Binding-site contacts:
Ligand atom C1 contacts residue GLU125 of chain 1.B at 3.9 Å.
Ligand atom C7 contacts residue GLN123 of chain 1.B at 3.7 Å.
Ligand atom C2 contacts residue ALA124 of chain 1.B at 3.8 Å (hydrophobic).
Ligand atom C16 contacts residue MET133 of chain 1.B at 3.4 Å (hydrophobic).
Ligand atom O28 contacts residue THR129 of chain 1.B at 2.7 Å (h-bond).
Ligand atom C20 contacts residue TYR54 of chain 1.A at 3.9 Å (hydrophobic).
Ligand atom C14 contacts residue GLU125 of chain 1.B at 3.4 Å.
Ligand atom C25 contacts residue GLN123 of chain 1.B at 3.5 Å.
Ligand atom O28 contacts residue ALA124 of chain 1.B at 3.5 Å.
Ligand atom C20 contacts residue LYS128 of chain 1.B at 3.7 Å.
Ligand atom C6 contacts residue GLN50 of chain 1.A at 3.5 Å.
Ligand atom C12 contacts residue THR129 of chain 1.B at 3.1 Å.
Ligand atom O30 contacts residue GLU125 of chain 1.B at 2.7 Å (salt-bridge).
Ligand atom O31 contacts residue TYR54 of chain 1.A at 3.3 Å.
Ligand atom O31 contacts residue GLN50 of chain 1.A at 3.7 Å.
Ligand atom C2 contacts residue GLU125 of chain 1.B at 3.5 Å.
Ligand atom O30 contacts residue ALA124 of chain 1.B at 3.6 Å.
Ligand atom C1 contacts residue ALA124 of chain 1.B at 3.6 Å (hydrophobic).
Ligand atom C1 contacts residue ASP122 of chain 1.B at 3.5 Å.
Ligand atom C14 contacts residue THR129 of chain 1.B at 3.5 Å.
Ligand atom O30 contacts residue HIS126 of chain 1.B at 3.9 Å.
Ligand atom C14 contacts residue ALA124 of chain 1.B at 4.0 Å (hydrophobic).
Ligand atom C4 contacts residue GLU125 of chain 1.B at 3.8 Å.
Ligand atom O28 contacts residue GLU125 of chain 1.B at 3.4 Å (salt-bridge).
Ligand atom C13 contacts residue GLN123 of chain 1.B at 3.6 Å.
Ligand atom O32 contacts residue HIS126 of chain 1.B at 3.3 Å (h-bond).
Ligand atom C18 contacts residue MET133 of chain 1.B at 3.1 Å (hydrophobic).
Ligand atom C20 contacts residue THR129 of chain 1.B at 3.3 Å.
Ligand atom C16 contacts residue TRP87 of chain 1.A at 3.8 Å (hydrophobic).
Ligand atom O28 contacts residue HIS126 of chain 1.B at 2.8 Å (h-bond).
Ligand atom C5 contacts residue THR80 of chain 1.A at 3.9 Å.
Ligand atom C22 contacts residue GLN50 of chain 1.A at 3.6 Å.
Ligand atom C3 contacts residue GLN123 of chain 1.B at 3.2 Å.
Ligand atom C8 contacts residue THR129 of chain 1.B at 3.6 Å.
Ligand atom C1 contacts residue GLN123 of chain 1.B at 3.8 Å.
Ligand atom C14 contacts residue HIS126 of chain 1.B at 3.7 Å.
Ligand atom C3 contacts residue ALA124 of chain 1.B at 3.6 Å (hydrophobic).
Ligand atom C11 contacts residue GLN50 of chain 1.A at 3.9 Å.
Ligand atom N26 contacts residue GLN123 of chain 1.B at 2.7 Å (h-bond).
Ligand atom O32 contacts residue THR129 of chain 1.B at 2.6 Å (h-bond).

This small molecule binds to this protein.
Small molecule (SMILES): C[NH+](Cc1ccccc1C(=O)NCC1CCCCC1)Cc1ccc2c(c1C(=O)O)OCO2

Sequence of chain 1.B:
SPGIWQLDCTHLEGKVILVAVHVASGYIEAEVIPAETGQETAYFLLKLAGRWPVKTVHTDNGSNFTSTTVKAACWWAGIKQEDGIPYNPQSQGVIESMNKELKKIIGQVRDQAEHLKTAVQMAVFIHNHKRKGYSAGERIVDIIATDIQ

Sequence of chain 1.A:
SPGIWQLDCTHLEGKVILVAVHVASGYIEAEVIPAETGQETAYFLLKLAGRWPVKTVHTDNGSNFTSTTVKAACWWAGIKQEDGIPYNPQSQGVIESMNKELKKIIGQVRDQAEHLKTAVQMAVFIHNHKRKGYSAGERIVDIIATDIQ